Binding-site contacts:
Ligand atom CAN contacts residue PRO32 of chain 1.D at 3.8 Å (hydrophobic).
Ligand atom CAI contacts residue GLN35 of chain 1.D at 3.3 Å.
Ligand atom CAY contacts residue VAL96 of chain 1.D at 3.8 Å (hydrophobic).
Ligand atom OAS contacts residue LEU42 of chain 1.D at 3.8 Å.
Ligand atom OAT contacts residue GLN35 of chain 1.D at 3.6 Å.
Ligand atom CBE contacts residue LEU42 of chain 1.D at 3.8 Å (hydrophobic).
Ligand atom CBF contacts residue PRO32 of chain 1.D at 3.9 Å (hydrophobic).
Ligand atom CAX contacts residue PRO32 of chain 1.D at 3.8 Å (hydrophobic).
Ligand atom CBD contacts residue GLN35 of chain 1.D at 3.1 Å.
Ligand atom CAJ contacts residue ASN90 of chain 1.D at 3.3 Å.
Ligand atom CAL contacts residue LEU42 of chain 1.D at 3.7 Å (hydrophobic).
Ligand atom CAC contacts residue PRO32 of chain 1.D at 3.9 Å (hydrophobic).
Ligand atom CBE contacts residue VAL96 of chain 1.D at 3.7 Å (hydrophobic).
Ligand atom CAK contacts residue VAL96 of chain 1.D at 4.0 Å (hydrophobic).
Ligand atom CAL contacts residue PRO32 of chain 1.D at 3.7 Å (hydrophobic).
Ligand atom CBF contacts residue LEU42 of chain 1.D at 3.8 Å (hydrophobic).
Ligand atom OAF contacts residue GLN35 of chain 1.D at 3.7 Å.
Ligand atom CAB contacts residue VAL37 of chain 1.D at 3.7 Å (hydrophobic).
Ligand atom CAV contacts residue VAL96 of chain 1.D at 3.9 Å (hydrophobic).
Ligand atom CAG contacts residue GLN35 of chain 1.D at 3.5 Å.
Ligand atom NAR contacts residue GLN35 of chain 1.D at 3.6 Å (h-bond).
Ligand atom OAF contacts residue LEU42 of chain 1.D at 3.4 Å.
Ligand atom CAC contacts residue LEU31 of chain 1.D at 3.8 Å (hydrophobic).
Ligand atom OAE contacts residue ASN90 of chain 1.D at 3.1 Å (h-bond).
Ligand atom CAK contacts residue ASN90 of chain 1.D at 3.6 Å.
Ligand atom CAB contacts residue PRO32 of chain 1.D at 3.5 Å (hydrophobic).
Ligand atom CAW contacts residue GLN35 of chain 1.D at 3.2 Å.
Ligand atom CAH contacts residue GLN35 of chain 1.D at 3.7 Å.
Ligand atom CBF contacts residue VAL96 of chain 1.D at 3.6 Å (hydrophobic).
Ligand atom CAN contacts residue VAL96 of chain 1.D at 3.7 Å (hydrophobic).
Ligand atom CBA contacts residue PRO32 of chain 1.D at 3.5 Å (hydrophobic).
Ligand atom OAE contacts residue VAL37 of chain 1.D at 3.8 Å.
Ligand atom CAO contacts residue PRO32 of chain 1.D at 3.5 Å (hydrophobic).
Ligand atom CAV contacts residue VAL37 of chain 1.D at 3.6 Å (hydrophobic).
Ligand atom NAQ contacts residue ARG95 of chain 1.D at 3.3 Å (salt-bridge).
Ligand atom CAV contacts residue ASN90 of chain 1.D at 3.8 Å.
Ligand atom OAU contacts residue ARG95 of chain 1.D at 3.6 Å (salt-bridge).
Ligand atom CAB contacts residue PHE33 of chain 1.D at 4.0 Å (hydrophobic).
Ligand atom CAO contacts residue VAL96 of chain 1.D at 3.9 Å (hydrophobic).
Ligand atom OAF contacts residue LEU41 of chain 1.D at 3.9 Å.

A protein and the small-molecule ligand that binds it are described below.
Small molecule (SMILES): CCOc1ccc(C(C)=O)cc1-c1cc(NC(=O)c2ccco2)cc(-c2c(C)noc2C)c1

Sequence of chain 1.D:
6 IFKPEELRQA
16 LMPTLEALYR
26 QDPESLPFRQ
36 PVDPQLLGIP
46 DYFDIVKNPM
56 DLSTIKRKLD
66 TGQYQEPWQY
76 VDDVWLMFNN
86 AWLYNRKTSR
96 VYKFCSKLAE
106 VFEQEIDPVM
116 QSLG